Binding-site contacts:
Ligand atom N2 contacts residue ASN10 of chain 1.A at 4.3 Å.
Ligand atom C8 contacts residue ASN158 of chain 1.A at 3.7 Å.
Ligand atom C7 contacts residue ASN158 of chain 1.A at 3.4 Å.
Ligand atom C5 contacts residue ASN158 of chain 1.A at 3.7 Å.
Ligand atom C8 contacts residue ASN10 of chain 1.A at 4.0 Å.
Ligand atom C2 contacts residue ASN158 of chain 1.A at 2.7 Å.
Ligand atom C8 contacts residue TYR208 of chain 1.A at 3.8 Å (hydrophobic).
Ligand atom O5 contacts residue ASN158 of chain 1.A at 2.3 Å (h-bond).
Ligand atom C4 contacts residue ASN158 of chain 1.A at 4.4 Å.
Ligand atom C1 contacts residue ASN158 of chain 1.A at 1.5 Å.
Ligand atom N2 contacts residue ASN158 of chain 1.A at 2.7 Å (h-bond).
Ligand atom O7 contacts residue ASN158 of chain 1.A at 4.2 Å.
Ligand atom C3 contacts residue ASN158 of chain 1.A at 4.0 Å.

The small molecule below binds the protein below.
Small molecule (SMILES): CC(=O)N[C@@H]1[C@@H](O)[C@H](O)[C@@H](CO)O[C@H]1O

Sequence of chain 1.A:
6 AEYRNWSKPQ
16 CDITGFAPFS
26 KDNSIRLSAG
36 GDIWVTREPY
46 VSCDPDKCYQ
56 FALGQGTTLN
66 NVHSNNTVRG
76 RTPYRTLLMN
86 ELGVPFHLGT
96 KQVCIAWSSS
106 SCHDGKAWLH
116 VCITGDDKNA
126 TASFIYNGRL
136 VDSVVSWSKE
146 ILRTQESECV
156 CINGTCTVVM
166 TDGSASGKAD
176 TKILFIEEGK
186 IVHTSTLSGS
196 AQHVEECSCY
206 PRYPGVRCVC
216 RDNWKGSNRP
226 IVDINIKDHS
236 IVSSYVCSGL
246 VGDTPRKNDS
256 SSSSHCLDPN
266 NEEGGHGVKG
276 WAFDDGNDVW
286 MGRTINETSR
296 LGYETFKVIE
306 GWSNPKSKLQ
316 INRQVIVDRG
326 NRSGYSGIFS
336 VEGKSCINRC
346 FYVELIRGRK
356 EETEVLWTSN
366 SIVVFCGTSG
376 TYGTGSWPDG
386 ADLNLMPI